Binding-site contacts:
Ligand atom C1 contacts residue ASN243 of chain 1.E at 1.5 Å.
Ligand atom O5 contacts residue ASN243 of chain 1.E at 2.5 Å (h-bond).
Ligand atom O7 contacts residue ASP232 of chain 1.E at 4.4 Å.
Ligand atom C8 contacts residue ASN243 of chain 1.E at 4.1 Å.
Ligand atom C7 contacts residue ASN243 of chain 1.E at 3.2 Å.
Ligand atom C5 contacts residue ASN243 of chain 1.E at 3.8 Å.
Ligand atom O7 contacts residue ASN243 of chain 1.E at 3.3 Å (h-bond).
Ligand atom C8 contacts residue THR242 of chain 1.E at 3.9 Å.
Ligand atom C2 contacts residue ASN243 of chain 1.E at 2.5 Å.
Ligand atom N2 contacts residue ASN243 of chain 1.E at 2.8 Å (h-bond).
Ligand atom C3 contacts residue ASN243 of chain 1.E at 3.9 Å.
Ligand atom C4 contacts residue ASN243 of chain 1.E at 4.3 Å.

This protein binds this small molecule.
Small molecule (SMILES): CC(=O)N[C@@H]1[C@@H](O)[C@H](O)[C@@H](CO)O[C@H]1O

Sequence of chain 1.E:
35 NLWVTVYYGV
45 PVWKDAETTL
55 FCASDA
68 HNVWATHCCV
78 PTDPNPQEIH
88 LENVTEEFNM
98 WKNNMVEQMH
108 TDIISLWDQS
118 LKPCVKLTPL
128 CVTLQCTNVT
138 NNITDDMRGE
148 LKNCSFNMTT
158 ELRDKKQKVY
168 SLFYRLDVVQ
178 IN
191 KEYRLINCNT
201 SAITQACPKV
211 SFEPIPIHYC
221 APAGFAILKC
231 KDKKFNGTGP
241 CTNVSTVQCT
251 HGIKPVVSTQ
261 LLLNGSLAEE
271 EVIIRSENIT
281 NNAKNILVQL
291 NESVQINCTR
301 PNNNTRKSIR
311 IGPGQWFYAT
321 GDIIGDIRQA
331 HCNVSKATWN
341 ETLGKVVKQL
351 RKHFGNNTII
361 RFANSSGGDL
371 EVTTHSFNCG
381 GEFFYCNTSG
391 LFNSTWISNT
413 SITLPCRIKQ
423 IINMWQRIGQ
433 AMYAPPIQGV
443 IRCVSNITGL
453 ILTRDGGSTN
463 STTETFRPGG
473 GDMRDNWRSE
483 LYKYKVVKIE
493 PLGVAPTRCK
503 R